Binding-site contacts:
Ligand atom C1 contacts residue SER450 of chain 1.A at 3.8 Å.
Ligand atom C4 contacts residue VAL449 of chain 1.A at 4.3 Å (hydrophobic).
Ligand atom O7 contacts residue VAL259 of chain 1.A at 4.4 Å.
Ligand atom C8 contacts residue LEU266 of chain 1.A at 3.7 Å (hydrophobic).
Ligand atom C7 contacts residue ASN267 of chain 1.A at 3.6 Å.
Ligand atom C6 contacts residue SER214 of chain 1.A at 4.3 Å.
Ligand atom C5 contacts residue NAG1 of chain 1.I at 3.8 Å.
Ligand atom O4 contacts residue VAL449 of chain 1.A at 4.2 Å.
Ligand atom C2 contacts residue ASN267 of chain 1.A at 2.4 Å.
Ligand atom C8 contacts residue ASN381 of chain 1.A at 4.1 Å.
Ligand atom O7 contacts residue ASN267 of chain 1.A at 3.9 Å.
Ligand atom C1 contacts residue ASN267 of chain 1.A at 1.4 Å.
Ligand atom C2 contacts residue SER450 of chain 1.A at 4.3 Å.
Ligand atom O5 contacts residue NAG1 of chain 1.I at 3.5 Å.
Ligand atom C6 contacts residue NAG1 of chain 1.I at 3.9 Å.
Ligand atom O3 contacts residue CYS382 of chain 1.A at 3.6 Å (h-bond).
Ligand atom C4 contacts residue ASN267 of chain 1.A at 4.2 Å.
Ligand atom O6 contacts residue GLY383 of chain 1.A at 3.5 Å.
Ligand atom O7 contacts residue PRO217 of chain 1.A at 3.9 Å.
Ligand atom O5 contacts residue VAL449 of chain 1.A at 4.3 Å.
Ligand atom O6 contacts residue CYS382 of chain 1.A at 4.3 Å.
Ligand atom C3 contacts residue ASN267 of chain 1.A at 3.6 Å.
Ligand atom N2 contacts residue ASN267 of chain 1.A at 2.9 Å (h-bond).
Ligand atom C3 contacts residue VAL449 of chain 1.A at 4.0 Å (hydrophobic).
Ligand atom C5 contacts residue ASN267 of chain 1.A at 3.6 Å.
Ligand atom C1 contacts residue VAL449 of chain 1.A at 4.2 Å (hydrophobic).
Ligand atom O6 contacts residue SER214 of chain 1.A at 3.9 Å.
Ligand atom O5 contacts residue ASN267 of chain 1.A at 2.4 Å (h-bond).
Ligand atom N2 contacts residue SER450 of chain 1.A at 3.7 Å.
Ligand atom C1 contacts residue NAG1 of chain 1.I at 4.0 Å.
Ligand atom O7 contacts residue ASN381 of chain 1.A at 4.3 Å.
Ligand atom C5 contacts residue VAL449 of chain 1.A at 3.7 Å (hydrophobic).

Sequence of chain 1.A:
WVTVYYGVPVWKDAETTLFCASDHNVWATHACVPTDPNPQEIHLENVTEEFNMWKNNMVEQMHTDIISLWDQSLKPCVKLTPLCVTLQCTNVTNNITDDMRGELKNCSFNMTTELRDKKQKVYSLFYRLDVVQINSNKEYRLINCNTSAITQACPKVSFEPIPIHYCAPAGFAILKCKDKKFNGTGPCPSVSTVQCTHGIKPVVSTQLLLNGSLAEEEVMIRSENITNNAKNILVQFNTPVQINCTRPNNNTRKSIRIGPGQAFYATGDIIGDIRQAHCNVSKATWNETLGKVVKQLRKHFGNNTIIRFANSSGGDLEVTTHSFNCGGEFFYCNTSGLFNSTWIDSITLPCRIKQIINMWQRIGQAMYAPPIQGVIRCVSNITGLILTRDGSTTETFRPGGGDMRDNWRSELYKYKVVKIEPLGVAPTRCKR

A small-molecule ligand and the protein it binds are described below.
Small molecule (SMILES): CC(=O)N[C@H]1[C@H](O[C@H]2[C@H](O)[C@@H](NC(C)=O)CO[C@@H]2CO)O[C@H](CO)[C@@H](O[C@@H]2O[C@H](CO)[C@@H](O)[C@H](O[C@H]3O[C@H](CO)[C@@H](O)[C@H](O)[C@@H]3O)[C@@H]2O)[C@@H]1O